This protein binds this small molecule.
Small molecule (SMILES): O=Cc1ccc(O)cc1

Binding-site contacts:
Ligand atom O4 contacts residue FMN1 of chain 1.E at 3.2 Å.
Ligand atom C2 contacts residue PHE71 of chain 1.A at 3.4 Å (hydrophobic).
Ligand atom C1' contacts residue TYR364 of chain 1.A at 3.5 Å (hydrophobic).
Ligand atom C4 contacts residue ASN198 of chain 1.A at 3.6 Å.
Ligand atom O1' contacts residue PHE148 of chain 1.A at 4.1 Å.
Ligand atom O1' contacts residue FMN1 of chain 1.E at 3.8 Å.
Ligand atom C1' contacts residue THR28 of chain 1.A at 4.0 Å.
Ligand atom O4 contacts residue ASN198 of chain 1.A at 2.6 Å (h-bond).
Ligand atom C2 contacts residue FMN1 of chain 1.E at 3.7 Å.
Ligand atom C5 contacts residue ASN198 of chain 1.A at 3.7 Å.
Ligand atom O4 contacts residue TYR200 of chain 1.A at 3.1 Å.
Ligand atom C3 contacts residue TYR200 of chain 1.A at 3.5 Å (hydrophobic).
Ligand atom C4 contacts residue HIS195 of chain 1.A at 3.9 Å.
Ligand atom C3 contacts residue HIS195 of chain 1.A at 4.3 Å.
Ligand atom C4 contacts residue FMN1 of chain 1.E at 3.6 Å.
Ligand atom C6 contacts residue TYR200 of chain 1.A at 4.3 Å (hydrophobic).
Ligand atom C1' contacts residue FMN1 of chain 1.E at 3.9 Å.
Ligand atom C5 contacts residue TYR200 of chain 1.A at 4.2 Å (hydrophobic).
Ligand atom C3 contacts residue THR28 of chain 1.A at 3.9 Å.
Ligand atom C3 contacts residue PHE71 of chain 1.A at 3.6 Å (hydrophobic).
Ligand atom O4 contacts residue HIS195 of chain 1.A at 2.7 Å (h-bond).
Ligand atom C2 contacts residue THR28 of chain 1.A at 3.3 Å.
Ligand atom C3 contacts residue FMN1 of chain 1.E at 3.4 Å.
Ligand atom C1 contacts residue FMN1 of chain 1.E at 3.6 Å.
Ligand atom C1 contacts residue TYR200 of chain 1.A at 4.1 Å (hydrophobic).
Ligand atom C6 contacts residue FMN1 of chain 1.E at 3.8 Å.
Ligand atom C1 contacts residue THR28 of chain 1.A at 4.2 Å.
Ligand atom C2 contacts residue TYR200 of chain 1.A at 3.6 Å (hydrophobic).
Ligand atom C4 contacts residue TYR200 of chain 1.A at 3.4 Å (hydrophobic).
Ligand atom C5 contacts residue FMN1 of chain 1.E at 3.5 Å.
Ligand atom C1' contacts residue PHE148 of chain 1.A at 3.8 Å (hydrophobic).
Ligand atom O1' contacts residue TYR364 of chain 1.A at 2.5 Å (h-bond).

Sequence of chain 1.A:
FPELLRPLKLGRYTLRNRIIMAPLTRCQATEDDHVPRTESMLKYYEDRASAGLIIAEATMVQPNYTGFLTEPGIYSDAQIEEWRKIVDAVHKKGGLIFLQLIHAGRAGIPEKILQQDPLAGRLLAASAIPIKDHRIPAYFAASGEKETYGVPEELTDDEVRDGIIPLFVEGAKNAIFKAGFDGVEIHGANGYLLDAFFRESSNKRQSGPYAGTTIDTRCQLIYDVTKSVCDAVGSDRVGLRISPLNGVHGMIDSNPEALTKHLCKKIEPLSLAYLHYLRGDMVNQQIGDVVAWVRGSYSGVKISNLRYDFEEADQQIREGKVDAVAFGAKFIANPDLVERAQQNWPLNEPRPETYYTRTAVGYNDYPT